Binding-site contacts:
Ligand atom O01 contacts residue THR45 of chain 2.A at 3.9 Å.
Ligand atom C04 contacts residue HIS41 of chain 2.A at 3.9 Å.
Ligand atom C04 contacts residue MET49 of chain 2.A at 3.4 Å (hydrophobic).
Ligand atom C02 contacts residue THR25 of chain 2.A at 4.3 Å.
Ligand atom C09 contacts residue MET49 of chain 2.A at 3.2 Å (hydrophobic).
Ligand atom C08 contacts residue ARG188 of chain 2.A at 4.4 Å.
Ligand atom O01 contacts residue MET49 of chain 2.A at 3.8 Å.
Ligand atom C09 contacts residue GLN189 of chain 2.A at 3.9 Å.
Ligand atom C03 contacts residue MET49 of chain 2.A at 3.6 Å (hydrophobic).
Ligand atom C11 contacts residue HIS164 of chain 2.A at 3.6 Å.
Ligand atom N05 contacts residue HIS41 of chain 2.A at 4.2 Å.
Ligand atom C02 contacts residue CYS44 of chain 2.A at 3.5 Å (hydrophobic).
Ligand atom C09 contacts residue ARG188 of chain 2.A at 3.7 Å.
Ligand atom C02 contacts residue HIS41 of chain 2.A at 4.4 Å.
Ligand atom C08 contacts residue GLN189 of chain 2.A at 3.5 Å.
Ligand atom S10 contacts residue ASP187 of chain 2.A at 4.0 Å.
Ligand atom O01 contacts residue CYS44 of chain 2.A at 3.4 Å (h-bond).
Ligand atom C11 contacts residue MET165 of chain 2.A at 4.3 Å (hydrophobic).
Ligand atom S10 contacts residue HIS41 of chain 2.A at 3.7 Å.
Ligand atom C11 contacts residue HIS41 of chain 2.A at 3.3 Å.
Ligand atom O01 contacts residue SER46 of chain 2.A at 4.0 Å.
Ligand atom C03 contacts residue CYS44 of chain 2.A at 3.7 Å (hydrophobic).
Ligand atom C11 contacts residue MET49 of chain 2.A at 3.9 Å (hydrophobic).
Ligand atom S10 contacts residue MET49 of chain 2.A at 3.5 Å.
Ligand atom C08 contacts residue MET165 of chain 2.A at 4.2 Å (hydrophobic).
Ligand atom S10 contacts residue ARG188 of chain 2.A at 4.3 Å.
Ligand atom C07 contacts residue MET49 of chain 2.A at 3.8 Å (hydrophobic).
Ligand atom C08 contacts residue MET49 of chain 2.A at 3.4 Å (hydrophobic).
Ligand atom C09 contacts residue ASP187 of chain 2.A at 4.1 Å.
Ligand atom C03 contacts residue HIS41 of chain 2.A at 3.5 Å.
Ligand atom C09 contacts residue MET165 of chain 2.A at 3.2 Å (hydrophobic).
Ligand atom S10 contacts residue HIS164 of chain 2.A at 3.9 Å.
Ligand atom S10 contacts residue MET165 of chain 2.A at 3.8 Å.
Ligand atom C02 contacts residue MET49 of chain 2.A at 4.4 Å (hydrophobic).

Sequence of chain 2.A:
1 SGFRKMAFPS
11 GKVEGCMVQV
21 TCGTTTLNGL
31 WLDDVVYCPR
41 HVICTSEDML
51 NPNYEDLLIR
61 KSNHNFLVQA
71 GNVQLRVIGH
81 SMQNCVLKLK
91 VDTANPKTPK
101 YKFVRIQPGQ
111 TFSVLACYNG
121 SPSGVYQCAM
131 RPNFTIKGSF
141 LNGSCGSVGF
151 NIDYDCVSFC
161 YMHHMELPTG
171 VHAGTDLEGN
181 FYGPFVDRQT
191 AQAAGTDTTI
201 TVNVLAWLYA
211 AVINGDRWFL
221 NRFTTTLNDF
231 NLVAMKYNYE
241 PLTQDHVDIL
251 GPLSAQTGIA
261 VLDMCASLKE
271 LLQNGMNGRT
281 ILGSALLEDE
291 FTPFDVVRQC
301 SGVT

A protein and the small-molecule ligand that binds it are described below.
Small molecule (SMILES): OC1CCN(Cc2ccsc2)CC1